Sequence of chain 1.A:
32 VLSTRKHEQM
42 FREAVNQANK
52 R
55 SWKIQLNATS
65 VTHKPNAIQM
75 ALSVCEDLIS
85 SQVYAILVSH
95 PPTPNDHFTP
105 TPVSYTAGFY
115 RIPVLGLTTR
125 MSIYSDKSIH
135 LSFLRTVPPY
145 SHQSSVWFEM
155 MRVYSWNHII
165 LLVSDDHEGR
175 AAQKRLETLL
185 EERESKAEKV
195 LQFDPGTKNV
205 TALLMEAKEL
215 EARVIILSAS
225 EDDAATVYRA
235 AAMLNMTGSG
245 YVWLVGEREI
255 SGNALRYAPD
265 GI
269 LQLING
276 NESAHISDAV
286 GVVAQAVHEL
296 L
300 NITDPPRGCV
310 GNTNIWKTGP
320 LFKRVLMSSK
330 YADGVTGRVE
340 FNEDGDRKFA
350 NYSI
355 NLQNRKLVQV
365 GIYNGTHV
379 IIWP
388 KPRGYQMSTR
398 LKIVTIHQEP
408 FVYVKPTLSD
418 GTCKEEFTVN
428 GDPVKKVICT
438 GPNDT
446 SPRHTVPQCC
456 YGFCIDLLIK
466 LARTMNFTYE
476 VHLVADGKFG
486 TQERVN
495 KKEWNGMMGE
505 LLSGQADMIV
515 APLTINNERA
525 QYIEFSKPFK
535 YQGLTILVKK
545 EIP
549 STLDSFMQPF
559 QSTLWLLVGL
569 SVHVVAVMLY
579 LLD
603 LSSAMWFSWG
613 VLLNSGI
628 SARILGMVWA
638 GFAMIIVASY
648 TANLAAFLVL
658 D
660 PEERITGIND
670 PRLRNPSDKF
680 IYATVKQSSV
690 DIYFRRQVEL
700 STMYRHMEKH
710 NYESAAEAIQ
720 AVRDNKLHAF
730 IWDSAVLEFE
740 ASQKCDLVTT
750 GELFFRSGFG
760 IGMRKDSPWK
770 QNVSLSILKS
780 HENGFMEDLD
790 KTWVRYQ

This small molecule binds to this protein.
Small molecule (SMILES): NCC(=O)O

Binding-site contacts:
Ligand atom C contacts residue ARG523 of chain 1.A at 4.3 Å.
Ligand atom O contacts residue PRO516 of chain 1.A at 3.2 Å (h-bond).
Ligand atom C contacts residue LEU517 of chain 1.A at 4.5 Å (hydrophobic).
Ligand atom O contacts residue LEU517 of chain 1.A at 3.3 Å.
Ligand atom O contacts residue SER688 of chain 1.A at 4.3 Å.
Ligand atom OXT contacts residue SER687 of chain 1.A at 4.3 Å.
Ligand atom CA contacts residue TRP731 of chain 1.A at 3.8 Å (hydrophobic).
Ligand atom N contacts residue TRP731 of chain 1.A at 4.5 Å.
Ligand atom N contacts residue PHE758 of chain 1.A at 3.4 Å.
Ligand atom O contacts residue PHE484 of chain 1.A at 3.6 Å.
Ligand atom C contacts residue SER688 of chain 1.A at 3.8 Å.
Ligand atom O contacts residue ARG523 of chain 1.A at 4.2 Å.
Ligand atom C contacts residue PRO516 of chain 1.A at 3.8 Å (hydrophobic).
Ligand atom OXT contacts residue ARG523 of chain 1.A at 3.5 Å (salt-bridge).
Ligand atom CA contacts residue THR518 of chain 1.A at 3.3 Å.
Ligand atom CA contacts residue PRO516 of chain 1.A at 3.8 Å (hydrophobic).
Ligand atom N contacts residue PHE484 of chain 1.A at 4.1 Å.
Ligand atom N contacts residue ASP732 of chain 1.A at 4.0 Å.
Ligand atom O contacts residue THR518 of chain 1.A at 2.4 Å (h-bond).
Ligand atom N contacts residue GLN536 of chain 1.A at 4.2 Å.
Ligand atom C contacts residue THR518 of chain 1.A at 2.8 Å.
Ligand atom OXT contacts residue PHE484 of chain 1.A at 3.1 Å.
Ligand atom OXT contacts residue SER688 of chain 1.A at 3.2 Å.
Ligand atom N contacts residue THR518 of chain 1.A at 3.0 Å (h-bond).
Ligand atom CA contacts residue PHE484 of chain 1.A at 3.5 Å (hydrophobic).
Ligand atom OXT contacts residue THR518 of chain 1.A at 3.6 Å.
Ligand atom CA contacts residue SER688 of chain 1.A at 4.4 Å.
Ligand atom C contacts residue PHE484 of chain 1.A at 3.2 Å (hydrophobic).
Ligand atom N contacts residue PRO516 of chain 1.A at 3.3 Å (h-bond).